Binding-site contacts:
Ligand atom O18 contacts residue ARG137 of chain 1.B at 2.8 Å (salt-bridge).
Ligand atom C5 contacts residue 0351 of chain 1.J at 0.7 Å.
Ligand atom O19 contacts residue ARG137 of chain 1.B at 2.7 Å (salt-bridge).
Ligand atom O15 contacts residue GLU285 of chain 1.B at 2.7 Å (salt-bridge).
Ligand atom O8 contacts residue ARG128 of chain 1.B at 3.3 Å (salt-bridge).
Ligand atom C4 contacts residue 0351 of chain 1.J at 0.2 Å.
Ligand atom O8 contacts residue GLU413 of chain 1.B at 3.0 Å (salt-bridge).
Ligand atom C2 contacts residue 0351 of chain 1.J at 0.2 Å.
Ligand atom O11 contacts residue LYS382 of chain 1.B at 3.2 Å (salt-bridge).
Ligand atom O14 contacts residue 0351 of chain 1.J at 0.4 Å (h-bond).
Ligand atom O18 contacts residue 0351 of chain 1.J at 0.5 Å (h-bond).
Ligand atom C1 contacts residue HIS371 of chain 1.B at 3.1 Å.
Ligand atom O10 contacts residue LYS308 of chain 1.B at 2.9 Å (salt-bridge).
Ligand atom O14 contacts residue ARG339 of chain 1.B at 3.1 Å (salt-bridge).
Ligand atom O18 contacts residue SER138 of chain 1.B at 3.1 Å (h-bond).
Ligand atom O10 contacts residue 0351 of chain 1.J at 0.8 Å (h-bond).
Ligand atom O11 contacts residue 0351 of chain 1.J at 0.9 Å (h-bond).
Ligand atom C6 contacts residue 0351 of chain 1.J at 0.5 Å.
Ligand atom O13 contacts residue ARG339 of chain 1.B at 2.8 Å (salt-bridge).
Ligand atom O9 contacts residue LYS308 of chain 1.B at 3.1 Å (salt-bridge).
Ligand atom O17 contacts residue SER138 of chain 1.B at 3.0 Å (h-bond).
Ligand atom O9 contacts residue 0351 of chain 1.J at 0.3 Å (h-bond).
Ligand atom C1 contacts residue MN1 of chain 1.F at 3.2 Å.
Ligand atom O8 contacts residue MN1 of chain 1.F at 2.2 Å.
Ligand atom C7 contacts residue 0351 of chain 1.J at 0.9 Å.
Ligand atom O13 contacts residue 0351 of chain 1.J at 0.5 Å (h-bond).
Ligand atom P16 contacts residue 0351 of chain 1.J at 0.6 Å.
Ligand atom P12 contacts residue 0351 of chain 1.J at 0.5 Å.
Ligand atom O15 contacts residue 0351 of chain 1.J at 0.5 Å (h-bond).
Ligand atom C3 contacts residue 0351 of chain 1.J at 1.5 Å.
Ligand atom O14 contacts residue ARG286 of chain 1.B at 2.7 Å (salt-bridge).
Ligand atom O8 contacts residue 0351 of chain 1.J at 0.3 Å (h-bond).
Ligand atom O9 contacts residue ARG128 of chain 1.B at 3.1 Å (salt-bridge).
Ligand atom O8 contacts residue HIS371 of chain 1.B at 3.0 Å (h-bond).
Ligand atom O19 contacts residue 0351 of chain 1.J at 0.5 Å (h-bond).
Ligand atom O8 contacts residue LYS135 of chain 1.B at 2.9 Å (salt-bridge).
Ligand atom O19 contacts residue LYS382 of chain 1.B at 2.7 Å (salt-bridge).
Ligand atom C1 contacts residue 0351 of chain 1.J at 0.1 Å.
Ligand atom O13 contacts residue LYS308 of chain 1.B at 2.9 Å (salt-bridge).
Ligand atom O17 contacts residue 0351 of chain 1.J at 0.7 Å (h-bond).

A small-molecule ligand and the protein it binds are described below.
Small molecule (SMILES): O=C(O)[C@@H](CCCCCOP(=O)(O)O)OP(=O)(O)O

Sequence of chain 1.B:
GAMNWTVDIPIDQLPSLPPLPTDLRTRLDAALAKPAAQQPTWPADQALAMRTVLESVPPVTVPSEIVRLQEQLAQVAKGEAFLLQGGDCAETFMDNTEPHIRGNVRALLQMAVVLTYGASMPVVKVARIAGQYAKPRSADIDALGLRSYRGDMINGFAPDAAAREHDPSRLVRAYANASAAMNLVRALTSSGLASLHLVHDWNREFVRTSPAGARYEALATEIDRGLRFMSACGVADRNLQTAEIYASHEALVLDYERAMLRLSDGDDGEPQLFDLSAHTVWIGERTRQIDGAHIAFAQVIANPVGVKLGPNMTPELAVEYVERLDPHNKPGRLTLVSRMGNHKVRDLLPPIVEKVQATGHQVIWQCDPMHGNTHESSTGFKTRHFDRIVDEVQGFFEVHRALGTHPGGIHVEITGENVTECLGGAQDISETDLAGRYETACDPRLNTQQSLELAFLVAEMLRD